The protein below binds the small molecule below.
Small molecule (SMILES): O=C(NC1CC1)N1CCN(C(=O)c2ccco2)CC1

Sequence of chain 1.A:
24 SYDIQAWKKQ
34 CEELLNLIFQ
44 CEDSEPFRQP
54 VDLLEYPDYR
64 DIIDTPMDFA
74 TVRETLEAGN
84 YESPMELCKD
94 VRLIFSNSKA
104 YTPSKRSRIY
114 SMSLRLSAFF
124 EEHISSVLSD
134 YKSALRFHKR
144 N

Binding-site contacts:
Ligand atom C4 contacts residue PRO49 of chain 1.A at 4.1 Å (hydrophobic).
Ligand atom C13 contacts residue ILE112 of chain 1.A at 4.0 Å (hydrophobic).
Ligand atom C11 contacts residue ILE112 of chain 1.A at 3.9 Å (hydrophobic).
Ligand atom C4 contacts residue PRO53 of chain 1.A at 3.8 Å (hydrophobic).
Ligand atom O3 contacts residue TYR104 of chain 1.A at 3.8 Å.
Ligand atom C1 contacts residue VAL54 of chain 1.A at 3.9 Å (hydrophobic).
Ligand atom C4 contacts residue GLN52 of chain 1.A at 3.5 Å.
Ligand atom O2 contacts residue ILE112 of chain 1.A at 3.8 Å.
Ligand atom C11 contacts residue SER101 of chain 1.A at 3.7 Å.
Ligand atom C9 contacts residue SER101 of chain 1.A at 3.9 Å.
Ligand atom C6 contacts residue PHE50 of chain 1.A at 4.0 Å (hydrophobic).
Ligand atom O3 contacts residue ILE112 of chain 1.A at 3.7 Å.
Ligand atom C7 contacts residue VAL54 of chain 1.A at 4.1 Å (hydrophobic).
Ligand atom O2 contacts residue SER101 of chain 1.A at 2.9 Å (h-bond).
Ligand atom C9 contacts residue TYR104 of chain 1.A at 4.1 Å (hydrophobic).
Ligand atom C8 contacts residue TYR59 of chain 1.A at 3.6 Å (hydrophobic).
Ligand atom C6 contacts residue VAL54 of chain 1.A at 3.6 Å (hydrophobic).
Ligand atom N2 contacts residue PRO49 of chain 1.A at 3.9 Å.
Ligand atom C3 contacts residue GLU48 of chain 1.A at 4.0 Å.
Ligand atom O2 contacts residue PHE50 of chain 1.A at 3.7 Å.
Ligand atom C12 contacts residue SER110 of chain 1.A at 3.4 Å.
Ligand atom C5 contacts residue VAL54 of chain 1.A at 3.9 Å (hydrophobic).
Ligand atom C9 contacts residue ILE112 of chain 1.A at 3.6 Å (hydrophobic).
Ligand atom C5 contacts residue PRO49 of chain 1.A at 3.1 Å (hydrophobic).
Ligand atom C3 contacts residue PRO49 of chain 1.A at 3.2 Å (hydrophobic).
Ligand atom C2 contacts residue PRO49 of chain 1.A at 3.4 Å (hydrophobic).
Ligand atom N2 contacts residue VAL54 of chain 1.A at 3.8 Å.
Ligand atom C7 contacts residue TYR104 of chain 1.A at 3.9 Å (hydrophobic).
Ligand atom C3 contacts residue GLN52 of chain 1.A at 3.4 Å.
Ligand atom C1 contacts residue PRO49 of chain 1.A at 3.7 Å (hydrophobic).
Ligand atom C10 contacts residue SER101 of chain 1.A at 4.1 Å.
Ligand atom C10 contacts residue ILE112 of chain 1.A at 3.5 Å (hydrophobic).
Ligand atom C12 contacts residue THR105 of chain 1.A at 3.4 Å.
Ligand atom N1 contacts residue PRO49 of chain 1.A at 2.7 Å (h-bond).
Ligand atom C10 contacts residue TYR104 of chain 1.A at 3.8 Å (hydrophobic).
Ligand atom C12 contacts residue PRO106 of chain 1.A at 4.1 Å (hydrophobic).
Ligand atom O1 contacts residue TYR59 of chain 1.A at 3.3 Å.
Ligand atom O1 contacts residue VAL54 of chain 1.A at 4.0 Å.
Ligand atom C11 contacts residue THR105 of chain 1.A at 3.8 Å.
Ligand atom C13 contacts residue SER110 of chain 1.A at 4.1 Å.